Binding-site contacts:
Ligand atom O12 contacts residue GLN9 of chain 1.C at 2.8 Å (h-bond).
Ligand atom C9 contacts residue ASN8 of chain 1.C at 3.6 Å.
Ligand atom C24 contacts residue HIS6 of chain 1.C at 3.7 Å.
Ligand atom C20 contacts residue HIS284 of chain 1.A at 3.1 Å.
Ligand atom C13 contacts residue TRP331 of chain 1.A at 3.4 Å (hydrophobic).
Ligand atom N16 contacts residue TRP311 of chain 1.A at 3.4 Å.
Ligand atom C3 contacts residue PRO283 of chain 1.A at 3.6 Å (hydrophobic).
Ligand atom O19 contacts residue PHE333 of chain 1.A at 3.3 Å.
Ligand atom O12 contacts residue ASN282 of chain 1.A at 3.3 Å (h-bond).
Ligand atom C21 contacts residue HIS284 of chain 1.A at 3.7 Å.
Ligand atom N22 contacts residue GLU308 of chain 1.A at 3.3 Å (salt-bridge).
Ligand atom C14 contacts residue TRP331 of chain 1.A at 3.4 Å (hydrophobic).
Ligand atom C4 contacts residue PRO283 of chain 1.A at 3.8 Å (hydrophobic).
Ligand atom C26 contacts residue GLU308 of chain 1.A at 3.6 Å.
Ligand atom C27 contacts residue GLU308 of chain 1.A at 3.1 Å.
Ligand atom C1 contacts residue CYS7 of chain 1.C at 3.3 Å (hydrophobic).
Ligand atom C10 contacts residue HIS6 of chain 1.C at 3.8 Å.
Ligand atom O18 contacts residue TRP311 of chain 1.A at 3.5 Å (h-bond).
Ligand atom C17 contacts residue TRP311 of chain 1.A at 3.5 Å (hydrophobic).
Ligand atom O18 contacts residue HIS309 of chain 1.A at 3.0 Å (h-bond).
Ligand atom C31 contacts residue HIS6 of chain 1.C at 3.8 Å.
Ligand atom O18 contacts residue ASN282 of chain 1.A at 3.5 Å.
Ligand atom C6 contacts residue ASN8 of chain 1.C at 3.1 Å.
Ligand atom C24 contacts residue GLU308 of chain 1.A at 3.1 Å.
Ligand atom C28 contacts residue GLU308 of chain 1.A at 3.3 Å.
Ligand atom C23 contacts residue HIS6 of chain 1.C at 3.2 Å.
Ligand atom O19 contacts residue TRP317 of chain 1.A at 3.3 Å.
Ligand atom C13 contacts residue CYS10 of chain 1.C at 3.4 Å (hydrophobic).
Ligand atom O19 contacts residue TRP311 of chain 1.A at 3.7 Å.
Ligand atom C17 contacts residue HIS309 of chain 1.A at 3.6 Å.
Ligand atom C23 contacts residue GLU308 of chain 1.A at 3.2 Å.
Ligand atom O12 contacts residue ASN8 of chain 1.C at 3.0 Å (h-bond).
Ligand atom C6 contacts residue CYS7 of chain 1.C at 2.9 Å (hydrophobic).
Ligand atom N16 contacts residue HIS309 of chain 1.A at 3.0 Å (h-bond).
Ligand atom C1 contacts residue ASN8 of chain 1.C at 3.5 Å.
Ligand atom C15 contacts residue TRP317 of chain 1.A at 3.7 Å (hydrophobic).
Ligand atom C1 contacts residue HIS284 of chain 1.A at 3.3 Å.
Ligand atom O18 contacts residue PRO283 of chain 1.A at 3.5 Å.
Ligand atom C5 contacts residue ASN8 of chain 1.C at 3.7 Å.
Ligand atom C9 contacts residue ASN282 of chain 1.A at 3.6 Å.

Sequence of chain 1.A:
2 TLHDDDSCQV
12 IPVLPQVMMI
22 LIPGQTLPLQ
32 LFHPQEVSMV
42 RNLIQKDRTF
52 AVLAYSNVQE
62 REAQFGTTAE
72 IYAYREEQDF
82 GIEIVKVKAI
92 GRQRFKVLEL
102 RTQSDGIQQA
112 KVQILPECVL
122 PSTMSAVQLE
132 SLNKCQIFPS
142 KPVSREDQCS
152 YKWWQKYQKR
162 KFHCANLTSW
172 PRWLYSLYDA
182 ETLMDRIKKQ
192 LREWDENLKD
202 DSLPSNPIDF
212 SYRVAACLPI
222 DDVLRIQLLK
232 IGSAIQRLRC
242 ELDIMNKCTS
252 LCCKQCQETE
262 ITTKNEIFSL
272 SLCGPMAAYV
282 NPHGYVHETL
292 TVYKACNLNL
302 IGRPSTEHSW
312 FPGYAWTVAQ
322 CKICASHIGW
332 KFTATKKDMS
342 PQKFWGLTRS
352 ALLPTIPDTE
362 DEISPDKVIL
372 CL

This small molecule binds to this protein.
Small molecule (SMILES): O=C1CC[C@H](N2Cc3cc(C4CCN(Cc5ccccc5)CC4)ccc3C2=O)C(=O)N1

Sequence of chain 1.C:
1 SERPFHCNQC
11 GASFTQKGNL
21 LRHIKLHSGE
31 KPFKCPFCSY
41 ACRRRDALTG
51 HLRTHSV